Sequence of chain 1.A:
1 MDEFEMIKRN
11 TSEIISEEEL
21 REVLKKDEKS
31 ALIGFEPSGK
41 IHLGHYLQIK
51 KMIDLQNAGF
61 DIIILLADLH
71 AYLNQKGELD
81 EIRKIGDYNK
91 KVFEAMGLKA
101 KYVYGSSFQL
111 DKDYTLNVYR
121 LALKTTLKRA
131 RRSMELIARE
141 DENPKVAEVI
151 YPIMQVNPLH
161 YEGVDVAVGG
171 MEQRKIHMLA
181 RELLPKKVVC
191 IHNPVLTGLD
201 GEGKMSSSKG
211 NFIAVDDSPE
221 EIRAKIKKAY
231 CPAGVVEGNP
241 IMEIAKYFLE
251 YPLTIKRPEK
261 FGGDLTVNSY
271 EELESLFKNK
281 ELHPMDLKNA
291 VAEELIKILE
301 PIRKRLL

This small molecule binds to this protein.
Small molecule (SMILES): N[C@@H](Cc1ccc(Br)cc1)C(=O)O

Binding-site contacts:
Ligand atom BR contacts residue TYR161 of chain 1.A at 3.5 Å.
Ligand atom CD2 contacts residue ALA67 of chain 1.A at 3.5 Å (hydrophobic).
Ligand atom O contacts residue GLU36 of chain 1.A at 4.0 Å.
Ligand atom OXT contacts residue GLU36 of chain 1.A at 3.1 Å (salt-bridge).
Ligand atom N contacts residue GLN173 of chain 1.A at 2.7 Å (h-bond).
Ligand atom CD1 contacts residue GLY34 of chain 1.A at 3.6 Å.
Ligand atom CB contacts residue GLY34 of chain 1.A at 3.7 Å.
Ligand atom O contacts residue TYR151 of chain 1.A at 3.4 Å (h-bond).
Ligand atom CA contacts residue TYR151 of chain 1.A at 3.4 Å (hydrophobic).
Ligand atom CE2 contacts residue HIS70 of chain 1.A at 3.4 Å.
Ligand atom CB contacts residue GLU36 of chain 1.A at 3.9 Å.
Ligand atom CE2 contacts residue LEU65 of chain 1.A at 3.5 Å (hydrophobic).
Ligand atom C contacts residue GLU36 of chain 1.A at 3.9 Å.
Ligand atom BR contacts residue LEU65 of chain 1.A at 3.7 Å.
Ligand atom CD1 contacts residue GLN155 of chain 1.A at 3.7 Å.
Ligand atom CD2 contacts residue HIS70 of chain 1.A at 3.6 Å.
Ligand atom CZ contacts residue GLN155 of chain 1.A at 3.7 Å.
Ligand atom CE1 contacts residue GLN155 of chain 1.A at 3.7 Å.
Ligand atom OXT contacts residue PHE35 of chain 1.A at 3.6 Å.
Ligand atom CB contacts residue TYR151 of chain 1.A at 3.6 Å (hydrophobic).
Ligand atom C contacts residue TYR151 of chain 1.A at 3.1 Å (hydrophobic).
Ligand atom CE2 contacts residue ALA67 of chain 1.A at 4.2 Å (hydrophobic).
Ligand atom BR contacts residue GLN155 of chain 1.A at 3.7 Å.
Ligand atom CG contacts residue GLN155 of chain 1.A at 3.7 Å.
Ligand atom CA contacts residue GLN155 of chain 1.A at 4.0 Å.
Ligand atom OXT contacts residue GLY34 of chain 1.A at 3.8 Å.
Ligand atom O contacts residue GLN173 of chain 1.A at 3.0 Å (h-bond).
Ligand atom C contacts residue GLN173 of chain 1.A at 3.7 Å.
Ligand atom CA contacts residue GLY34 of chain 1.A at 4.0 Å.
Ligand atom CZ contacts residue LEU65 of chain 1.A at 3.6 Å (hydrophobic).
Ligand atom CD2 contacts residue GLN155 of chain 1.A at 3.9 Å.
Ligand atom N contacts residue TYR151 of chain 1.A at 2.9 Å (h-bond).
Ligand atom N contacts residue GLN155 of chain 1.A at 2.8 Å (h-bond).
Ligand atom CE2 contacts residue GLN155 of chain 1.A at 4.1 Å.
Ligand atom CA contacts residue GLN173 of chain 1.A at 3.4 Å.
Ligand atom CG contacts residue GLY34 of chain 1.A at 4.0 Å.
Ligand atom CB contacts residue ALA67 of chain 1.A at 4.1 Å (hydrophobic).
Ligand atom CE1 contacts residue GLY34 of chain 1.A at 3.9 Å.
Ligand atom BR contacts residue HIS160 of chain 1.A at 3.5 Å.
Ligand atom CG contacts residue ALA67 of chain 1.A at 4.0 Å (hydrophobic).